Sequence of chain 1.B:
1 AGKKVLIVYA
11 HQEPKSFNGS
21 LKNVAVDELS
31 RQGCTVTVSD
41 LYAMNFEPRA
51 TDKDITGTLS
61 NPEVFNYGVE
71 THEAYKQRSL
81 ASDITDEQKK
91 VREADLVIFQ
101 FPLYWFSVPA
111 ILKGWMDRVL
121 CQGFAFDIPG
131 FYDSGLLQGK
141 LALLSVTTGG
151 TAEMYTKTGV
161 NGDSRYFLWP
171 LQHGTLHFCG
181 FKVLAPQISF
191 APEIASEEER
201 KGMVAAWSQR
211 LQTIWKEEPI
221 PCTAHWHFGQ

Sequence of chain 1.A:
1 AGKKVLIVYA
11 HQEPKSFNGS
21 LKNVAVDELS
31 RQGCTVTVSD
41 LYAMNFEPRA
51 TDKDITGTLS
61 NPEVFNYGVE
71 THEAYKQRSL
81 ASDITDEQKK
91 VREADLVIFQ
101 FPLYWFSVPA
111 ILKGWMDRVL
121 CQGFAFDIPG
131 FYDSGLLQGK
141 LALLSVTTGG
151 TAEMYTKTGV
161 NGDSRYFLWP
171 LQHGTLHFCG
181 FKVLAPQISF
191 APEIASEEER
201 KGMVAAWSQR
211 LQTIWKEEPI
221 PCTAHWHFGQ

Binding-site contacts:
Ligand atom C3 contacts residue FAD1 of chain 1.D at 3.9 Å.
Ligand atom C4 contacts residue GLY68 of chain 1.B at 3.5 Å.
Ligand atom C3 contacts residue GLN122 of chain 1.B at 3.6 Å.
Ligand atom N5 contacts residue GLN122 of chain 1.B at 3.8 Å.
Ligand atom N23 contacts residue GLN122 of chain 1.B at 3.5 Å (h-bond).
Ligand atom C8 contacts residue PHE178 of chain 1.B at 3.8 Å (hydrophobic).
Ligand atom C20 contacts residue GLU193 of chain 1.A at 3.4 Å.
Ligand atom C19 contacts residue GLY149 of chain 1.A at 3.7 Å.
Ligand atom C10 contacts residue PHE126 of chain 1.B at 3.9 Å (hydrophobic).
Ligand atom C13 contacts residue FAD1 of chain 1.D at 3.7 Å.
Ligand atom C22 contacts residue GLY68 of chain 1.B at 3.8 Å.
Ligand atom C14 contacts residue FAD1 of chain 1.D at 3.8 Å.
Ligand atom N24 contacts residue PHE178 of chain 1.B at 3.8 Å.
Ligand atom C1 contacts residue PHE126 of chain 1.B at 3.3 Å (hydrophobic).
Ligand atom C2 contacts residue LEU120 of chain 1.B at 3.9 Å (hydrophobic).
Ligand atom C2 contacts residue PHE126 of chain 1.B at 3.8 Å (hydrophobic).
Ligand atom C9 contacts residue FAD1 of chain 1.D at 3.2 Å.
Ligand atom N23 contacts residue CYS121 of chain 1.B at 3.7 Å.
Ligand atom C1 contacts residue FAD1 of chain 1.D at 3.5 Å.
Ligand atom C19 contacts residue GLU193 of chain 1.A at 3.2 Å.
Ligand atom N23 contacts residue GLY68 of chain 1.B at 3.5 Å (h-bond).
Ligand atom C20 contacts residue GLY149 of chain 1.A at 3.8 Å.
Ligand atom C10 contacts residue TRP105 of chain 1.A at 3.8 Å (hydrophobic).
Ligand atom C13 contacts residue PHE126 of chain 1.B at 3.2 Å (hydrophobic).
Ligand atom N23 contacts residue THR71 of chain 1.B at 3.0 Å (h-bond).
Ligand atom C2 contacts residue GLN122 of chain 1.B at 3.8 Å.
Ligand atom C7 contacts residue FAD1 of chain 1.D at 3.6 Å.
Ligand atom C8 contacts residue FAD1 of chain 1.D at 3.4 Å.
Ligand atom N24 contacts residue FAD1 of chain 1.D at 3.4 Å.
Ligand atom C12 contacts residue FAD1 of chain 1.D at 3.5 Å.
Ligand atom C3 contacts residue GLY68 of chain 1.B at 3.9 Å.
Ligand atom C22 contacts residue GLU193 of chain 1.A at 3.9 Å.
Ligand atom C20 contacts residue FAD1 of chain 1.D at 3.7 Å.
Ligand atom C21 contacts residue GLN122 of chain 1.B at 3.4 Å.
Ligand atom C11 contacts residue FAD1 of chain 1.D at 3.6 Å.
Ligand atom C12 contacts residue PHE126 of chain 1.B at 3.4 Å (hydrophobic).
Ligand atom C10 contacts residue FAD1 of chain 1.D at 3.3 Å.
Ligand atom C9 contacts residue PHE178 of chain 1.B at 3.6 Å (hydrophobic).
Ligand atom C2 contacts residue FAD1 of chain 1.D at 3.7 Å.
Ligand atom C14 contacts residue PHE126 of chain 1.B at 3.6 Å (hydrophobic).

This protein binds this small molecule.
Small molecule (SMILES): CC[n+]1c(-c2ccccc2)c2cc(N)ccc2c2ccc(N)cc21